Sequence of chain 54.G:
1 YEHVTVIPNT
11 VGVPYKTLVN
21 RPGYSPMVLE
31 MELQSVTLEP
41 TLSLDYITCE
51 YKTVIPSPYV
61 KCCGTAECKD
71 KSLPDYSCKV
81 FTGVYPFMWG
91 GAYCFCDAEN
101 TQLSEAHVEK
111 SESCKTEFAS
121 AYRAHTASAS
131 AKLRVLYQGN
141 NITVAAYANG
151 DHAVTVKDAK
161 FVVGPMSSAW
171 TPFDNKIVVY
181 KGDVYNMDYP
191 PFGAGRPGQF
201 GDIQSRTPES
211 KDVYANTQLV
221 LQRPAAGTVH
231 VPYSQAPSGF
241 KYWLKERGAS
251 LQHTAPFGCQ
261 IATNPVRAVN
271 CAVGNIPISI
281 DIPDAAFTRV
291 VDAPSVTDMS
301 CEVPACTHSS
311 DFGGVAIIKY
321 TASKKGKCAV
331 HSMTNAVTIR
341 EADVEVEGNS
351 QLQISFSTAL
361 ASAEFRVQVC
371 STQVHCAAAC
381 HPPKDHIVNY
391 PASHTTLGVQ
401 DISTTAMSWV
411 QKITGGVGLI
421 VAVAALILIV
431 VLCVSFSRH

Binding-site contacts:
Ligand atom O5 contacts residue ASN259 of chain 54.H at 2.3 Å (h-bond).
Ligand atom C6 contacts residue LYS115 of chain 54.G at 4.1 Å.
Ligand atom C5 contacts residue ASN259 of chain 54.H at 3.6 Å.
Ligand atom O6 contacts residue THR116 of chain 54.G at 3.3 Å.
Ligand atom N2 contacts residue ASN259 of chain 54.H at 2.9 Å (h-bond).
Ligand atom C5 contacts residue THR116 of chain 54.G at 4.5 Å.
Ligand atom O6 contacts residue LYS115 of chain 54.G at 4.2 Å.
Ligand atom C2 contacts residue ASN259 of chain 54.H at 2.4 Å.
Ligand atom O7 contacts residue ASN259 of chain 54.H at 2.9 Å (h-bond).
Ligand atom O7 contacts residue LYS181 of chain 54.G at 4.2 Å.
Ligand atom C7 contacts residue ASN259 of chain 54.H at 3.1 Å.
Ligand atom C4 contacts residue ASN259 of chain 54.H at 4.2 Å.
Ligand atom C1 contacts residue ASN259 of chain 54.H at 1.4 Å.
Ligand atom C3 contacts residue ASN259 of chain 54.H at 3.8 Å.
Ligand atom C6 contacts residue THR116 of chain 54.G at 3.8 Å.
Ligand atom C8 contacts residue ASN259 of chain 54.H at 4.4 Å.
Ligand atom O5 contacts residue THR116 of chain 54.G at 3.9 Å.

The protein below binds the small molecule below.
Small molecule (SMILES): CC(=O)N[C@@H]1[C@@H](O)[C@H](O)[C@@H](CO)O[C@H]1O

Sequence of chain 54.H:
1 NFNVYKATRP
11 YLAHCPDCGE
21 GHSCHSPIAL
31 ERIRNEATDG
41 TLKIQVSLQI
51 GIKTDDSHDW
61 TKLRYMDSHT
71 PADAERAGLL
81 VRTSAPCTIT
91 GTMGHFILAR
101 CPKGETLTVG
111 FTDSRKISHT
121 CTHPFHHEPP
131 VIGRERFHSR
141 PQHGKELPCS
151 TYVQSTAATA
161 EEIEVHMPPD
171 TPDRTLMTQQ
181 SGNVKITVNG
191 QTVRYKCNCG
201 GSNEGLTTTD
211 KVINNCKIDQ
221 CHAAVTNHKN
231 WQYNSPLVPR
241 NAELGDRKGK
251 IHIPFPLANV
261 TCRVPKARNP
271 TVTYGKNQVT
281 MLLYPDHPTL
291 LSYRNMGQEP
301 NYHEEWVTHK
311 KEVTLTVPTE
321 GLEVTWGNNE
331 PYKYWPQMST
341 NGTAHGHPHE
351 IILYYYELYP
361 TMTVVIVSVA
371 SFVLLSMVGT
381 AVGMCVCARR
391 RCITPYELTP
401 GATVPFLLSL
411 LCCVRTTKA